Binding-site contacts:
Ligand atom C2 contacts residue ASN329 of chain 1.A at 2.5 Å.
Ligand atom O7 contacts residue GLY325 of chain 1.A at 3.8 Å.
Ligand atom C7 contacts residue PHE324 of chain 1.A at 4.2 Å (hydrophobic).
Ligand atom N2 contacts residue GLY325 of chain 1.A at 3.8 Å.
Ligand atom O5 contacts residue ASN329 of chain 1.A at 2.3 Å (h-bond).
Ligand atom C8 contacts residue GLY325 of chain 1.A at 3.5 Å.
Ligand atom C7 contacts residue GLY325 of chain 1.A at 3.5 Å.
Ligand atom C4 contacts residue ASN329 of chain 1.A at 4.2 Å.
Ligand atom N2 contacts residue ASN329 of chain 1.A at 3.0 Å (h-bond).
Ligand atom C3 contacts residue ASN329 of chain 1.A at 3.8 Å.
Ligand atom C7 contacts residue ASN329 of chain 1.A at 4.2 Å.
Ligand atom C1 contacts residue ASN329 of chain 1.A at 1.4 Å.
Ligand atom C8 contacts residue PHE328 of chain 1.A at 3.3 Å (hydrophobic).
Ligand atom C5 contacts residue ASN329 of chain 1.A at 3.6 Å.
Ligand atom N2 contacts residue PHE328 of chain 1.A at 4.3 Å.
Ligand atom C8 contacts residue PHE324 of chain 1.A at 3.4 Å (hydrophobic).

A small-molecule ligand and the protein it binds are described below.
Small molecule (SMILES): CC(=O)N[C@@H]1[C@@H](O)[C@H](O)[C@@H](CO)O[C@H]1O

Sequence of chain 1.A:
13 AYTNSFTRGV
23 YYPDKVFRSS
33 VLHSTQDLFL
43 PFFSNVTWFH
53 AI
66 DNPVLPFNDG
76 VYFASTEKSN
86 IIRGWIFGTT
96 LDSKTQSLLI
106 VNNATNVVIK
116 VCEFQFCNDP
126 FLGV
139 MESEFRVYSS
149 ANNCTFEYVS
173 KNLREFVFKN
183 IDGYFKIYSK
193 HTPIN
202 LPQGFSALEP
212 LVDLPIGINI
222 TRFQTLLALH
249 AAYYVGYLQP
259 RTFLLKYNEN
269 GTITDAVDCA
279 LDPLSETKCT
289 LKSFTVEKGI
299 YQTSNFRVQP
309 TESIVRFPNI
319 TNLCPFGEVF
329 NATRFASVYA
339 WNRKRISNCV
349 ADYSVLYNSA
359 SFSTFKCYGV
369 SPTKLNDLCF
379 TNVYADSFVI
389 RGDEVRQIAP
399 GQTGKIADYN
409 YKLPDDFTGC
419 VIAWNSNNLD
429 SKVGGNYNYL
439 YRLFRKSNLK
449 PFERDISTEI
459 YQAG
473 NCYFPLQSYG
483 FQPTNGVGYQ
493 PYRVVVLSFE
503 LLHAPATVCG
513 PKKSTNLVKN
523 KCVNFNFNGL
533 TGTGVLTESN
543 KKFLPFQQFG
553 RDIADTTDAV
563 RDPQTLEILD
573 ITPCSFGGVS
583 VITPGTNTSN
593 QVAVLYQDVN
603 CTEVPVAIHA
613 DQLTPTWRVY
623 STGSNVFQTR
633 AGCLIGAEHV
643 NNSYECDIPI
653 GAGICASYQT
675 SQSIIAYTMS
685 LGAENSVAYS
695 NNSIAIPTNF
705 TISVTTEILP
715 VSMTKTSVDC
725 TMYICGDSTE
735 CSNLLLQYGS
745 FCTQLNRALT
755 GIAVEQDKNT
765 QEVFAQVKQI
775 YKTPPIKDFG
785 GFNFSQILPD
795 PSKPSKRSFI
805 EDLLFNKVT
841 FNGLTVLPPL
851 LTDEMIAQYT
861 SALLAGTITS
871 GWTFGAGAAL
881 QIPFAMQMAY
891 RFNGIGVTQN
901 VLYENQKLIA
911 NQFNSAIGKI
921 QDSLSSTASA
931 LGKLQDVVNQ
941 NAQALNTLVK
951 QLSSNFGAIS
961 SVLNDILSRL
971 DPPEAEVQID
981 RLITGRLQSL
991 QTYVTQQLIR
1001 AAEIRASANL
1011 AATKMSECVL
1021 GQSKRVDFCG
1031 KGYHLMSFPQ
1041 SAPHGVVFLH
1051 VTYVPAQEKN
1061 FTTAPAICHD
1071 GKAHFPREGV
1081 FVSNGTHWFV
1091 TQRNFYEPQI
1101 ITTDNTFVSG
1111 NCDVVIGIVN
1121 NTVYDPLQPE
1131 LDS